Sequence of chain 1.A:
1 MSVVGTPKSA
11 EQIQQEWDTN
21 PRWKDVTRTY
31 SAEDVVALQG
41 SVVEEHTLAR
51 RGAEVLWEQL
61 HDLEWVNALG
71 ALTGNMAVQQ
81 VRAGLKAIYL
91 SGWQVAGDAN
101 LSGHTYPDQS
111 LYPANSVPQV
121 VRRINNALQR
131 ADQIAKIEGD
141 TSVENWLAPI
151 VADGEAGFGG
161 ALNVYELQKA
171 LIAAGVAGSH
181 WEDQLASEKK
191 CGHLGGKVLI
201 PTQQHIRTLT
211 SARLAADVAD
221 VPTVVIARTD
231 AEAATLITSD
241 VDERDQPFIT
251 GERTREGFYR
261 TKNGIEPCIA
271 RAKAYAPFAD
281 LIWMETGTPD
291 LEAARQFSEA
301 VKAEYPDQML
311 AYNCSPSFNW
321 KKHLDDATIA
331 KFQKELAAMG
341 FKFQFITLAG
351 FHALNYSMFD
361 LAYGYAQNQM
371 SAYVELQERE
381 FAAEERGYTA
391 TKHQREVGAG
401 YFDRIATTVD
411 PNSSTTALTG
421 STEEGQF

This protein binds this small molecule.
Small molecule (SMILES): O=C(O)C/C=N/O

Binding-site contacts:
Ligand atom C3 contacts residue 48J1 of chain 1.L at 3.3 Å.
Ligand atom C3 contacts residue CYS191 of chain 1.B at 3.1 Å (hydrophobic).
Ligand atom N1 contacts residue GLU285 of chain 1.B at 3.6 Å.
Ligand atom O3 contacts residue ARG228 of chain 1.B at 3.1 Å (salt-bridge).
Ligand atom C1 contacts residue HIS193 of chain 1.B at 3.7 Å.
Ligand atom N1 contacts residue 48J1 of chain 1.L at 3.0 Å.
Ligand atom O1 contacts residue SER317 of chain 1.B at 2.5 Å (h-bond).
Ligand atom N1 contacts residue ARG228 of chain 1.B at 3.8 Å.
Ligand atom O1 contacts residue CYS191 of chain 1.B at 3.0 Å (h-bond).
Ligand atom N1 contacts residue GLY192 of chain 1.B at 3.6 Å (h-bond).
Ligand atom C1 contacts residue LEU348 of chain 1.B at 4.3 Å (hydrophobic).
Ligand atom C2 contacts residue 48J1 of chain 1.L at 3.3 Å.
Ligand atom O3 contacts residue 48J1 of chain 1.L at 3.2 Å.
Ligand atom C2 contacts residue CYS191 of chain 1.B at 3.7 Å (hydrophobic).
Ligand atom O2 contacts residue ASN313 of chain 1.B at 3.1 Å (h-bond).
Ligand atom C1 contacts residue CYS191 of chain 1.B at 3.6 Å (hydrophobic).
Ligand atom C1 contacts residue THR347 of chain 1.B at 3.7 Å.
Ligand atom C1 contacts residue SER315 of chain 1.B at 3.7 Å.
Ligand atom C2 contacts residue TRP93 of chain 1.B at 3.8 Å (hydrophobic).
Ligand atom O1 contacts residue SER315 of chain 1.B at 3.7 Å.
Ligand atom O2 contacts residue HIS193 of chain 1.B at 3.4 Å (h-bond).
Ligand atom C1 contacts residue ASN313 of chain 1.B at 4.2 Å.
Ligand atom O1 contacts residue GLN394 of chain 1.A at 4.1 Å.
Ligand atom C1 contacts residue SER317 of chain 1.B at 3.5 Å.
Ligand atom O2 contacts residue THR347 of chain 1.B at 3.1 Å (h-bond).
Ligand atom N1 contacts residue ASP108 of chain 1.B at 4.2 Å.
Ligand atom O2 contacts residue SER317 of chain 1.B at 3.9 Å.
Ligand atom O3 contacts residue GLY192 of chain 1.B at 2.8 Å (h-bond).
Ligand atom C2 contacts residue LEU348 of chain 1.B at 3.8 Å (hydrophobic).
Ligand atom O1 contacts residue HIS193 of chain 1.B at 3.4 Å (h-bond).
Ligand atom O2 contacts residue SER315 of chain 1.B at 2.9 Å (h-bond).
Ligand atom O1 contacts residue LEU348 of chain 1.B at 4.2 Å.
Ligand atom N1 contacts residue CYS191 of chain 1.B at 3.4 Å (h-bond).
Ligand atom O3 contacts residue CYS191 of chain 1.B at 3.5 Å.
Ligand atom O3 contacts residue MG1 of chain 1.M at 4.0 Å.
Ligand atom C3 contacts residue TRP93 of chain 1.B at 3.8 Å (hydrophobic).
Ligand atom C2 contacts residue THR347 of chain 1.B at 3.7 Å.
Ligand atom O3 contacts residue ASP108 of chain 1.B at 3.7 Å.
Ligand atom O3 contacts residue GLU285 of chain 1.B at 3.6 Å.
Ligand atom C3 contacts residue ASP108 of chain 1.B at 3.6 Å.

Sequence of chain 1.B:
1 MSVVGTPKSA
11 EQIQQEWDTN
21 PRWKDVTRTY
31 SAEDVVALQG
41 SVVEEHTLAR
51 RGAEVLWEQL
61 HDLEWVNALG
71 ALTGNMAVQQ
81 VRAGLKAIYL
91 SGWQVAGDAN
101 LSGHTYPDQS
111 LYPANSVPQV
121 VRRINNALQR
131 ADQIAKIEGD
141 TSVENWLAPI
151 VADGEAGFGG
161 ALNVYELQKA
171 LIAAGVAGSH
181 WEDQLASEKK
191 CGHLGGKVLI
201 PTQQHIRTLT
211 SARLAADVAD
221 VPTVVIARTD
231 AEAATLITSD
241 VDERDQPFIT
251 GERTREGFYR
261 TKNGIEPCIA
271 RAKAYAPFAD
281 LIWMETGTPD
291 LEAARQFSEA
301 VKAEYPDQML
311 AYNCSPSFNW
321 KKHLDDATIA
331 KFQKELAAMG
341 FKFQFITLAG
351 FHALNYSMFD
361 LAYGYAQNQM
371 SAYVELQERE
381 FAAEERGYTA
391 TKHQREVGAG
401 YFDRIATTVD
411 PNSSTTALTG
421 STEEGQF